Sequence of chain 1.B:
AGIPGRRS

Sequence of chain 1.A:
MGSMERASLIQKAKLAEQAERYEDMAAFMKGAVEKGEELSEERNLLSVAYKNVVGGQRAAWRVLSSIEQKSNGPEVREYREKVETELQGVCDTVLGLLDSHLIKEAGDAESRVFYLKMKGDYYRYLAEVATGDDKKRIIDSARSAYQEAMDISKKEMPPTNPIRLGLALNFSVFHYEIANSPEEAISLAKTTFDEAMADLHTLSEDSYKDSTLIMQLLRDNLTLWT

Binding-site contacts:
Ligand atom C23 contacts residue ILE173 of chain 1.A at 4.3 Å (hydrophobic).
Ligand atom C02 contacts residue ILE8 of chain 1.B at 3.3 Å (hydrophobic).
Ligand atom C23 contacts residue GLY176 of chain 1.A at 3.9 Å.
Ligand atom C06 contacts residue ILE224 of chain 1.A at 4.5 Å (hydrophobic).
Ligand atom C10 contacts residue PRO172 of chain 1.A at 3.3 Å (hydrophobic).
Ligand atom O21 contacts residue ILE224 of chain 1.A at 3.6 Å.
Ligand atom C03 contacts residue LYS127 of chain 1.A at 2.4 Å.
Ligand atom C13 contacts residue PRO172 of chain 1.A at 3.8 Å (hydrophobic).
Ligand atom C05 contacts residue ILE8 of chain 1.B at 3.9 Å (hydrophobic).
Ligand atom O12 contacts residue ILE173 of chain 1.A at 4.0 Å.
Ligand atom C14 contacts residue ILE173 of chain 1.A at 4.4 Å (hydrophobic).
Ligand atom C06 contacts residue ILE8 of chain 1.B at 3.7 Å (hydrophobic).
Ligand atom C22 contacts residue PRO172 of chain 1.A at 3.4 Å (hydrophobic).
Ligand atom C13 contacts residue ASN171 of chain 1.A at 4.3 Å.
Ligand atom C22 contacts residue ILE8 of chain 1.B at 3.6 Å (hydrophobic).
Ligand atom CL1 contacts residue SER13 of chain 1.B at 3.9 Å.
Ligand atom O21 contacts residue PRO172 of chain 1.A at 3.7 Å.
Ligand atom C03 contacts residue ILE8 of chain 1.B at 3.7 Å (hydrophobic).
Ligand atom C13 contacts residue ILE173 of chain 1.A at 4.0 Å (hydrophobic).
Ligand atom C11 contacts residue PRO172 of chain 1.A at 3.7 Å (hydrophobic).
Ligand atom C15 contacts residue ASN47 of chain 1.A at 3.2 Å.
Ligand atom CL1 contacts residue ARG12 of chain 1.B at 3.9 Å.
Ligand atom C22 contacts residue LYS127 of chain 1.A at 4.2 Å.
Ligand atom C15 contacts residue CSO43 of chain 1.A at 3.9 Å.
Ligand atom C11 contacts residue ILE173 of chain 1.A at 4.1 Å (hydrophobic).
Ligand atom C23 contacts residue LYS127 of chain 1.A at 2.8 Å.
Ligand atom CL1 contacts residue ASN47 of chain 1.A at 4.3 Å.
Ligand atom C14 contacts residue CSO43 of chain 1.A at 4.3 Å.
Ligand atom N17 contacts residue ASN47 of chain 1.A at 2.9 Å (h-bond).
Ligand atom C16 contacts residue ASN47 of chain 1.A at 3.3 Å.
Ligand atom O12 contacts residue PRO172 of chain 1.A at 3.2 Å.
Ligand atom C14 contacts residue ASN47 of chain 1.A at 4.5 Å.
Ligand atom C22 contacts residue ILE173 of chain 1.A at 4.5 Å (hydrophobic).
Ligand atom C04 contacts residue ILE8 of chain 1.B at 3.8 Å (hydrophobic).
Ligand atom C22 contacts residue ILE224 of chain 1.A at 3.9 Å (hydrophobic).
Ligand atom C02 contacts residue LYS127 of chain 1.A at 1.4 Å.
Ligand atom C04 contacts residue LYS127 of chain 1.A at 3.7 Å.
Ligand atom C23 contacts residue ILE8 of chain 1.B at 3.6 Å (hydrophobic).
Ligand atom C18 contacts residue ASN47 of chain 1.A at 3.7 Å.
Ligand atom C23 contacts residue PRO172 of chain 1.A at 3.5 Å (hydrophobic).

The protein below binds the small molecule below.
Small molecule (SMILES): COc1ccc2nc(Cl)n(S(=O)(=O)c3ccc(C)cc3)c2c1